The protein below binds the small molecule below.
Small molecule (SMILES): CC(=O)N[C@H]1[C@H](O[C@H]2[C@H](O)[C@@H](NC(C)=O)CO[C@@H]2CO)O[C@H](CO)[C@@H](O)[C@@H]1O

Sequence of chain 1.C:
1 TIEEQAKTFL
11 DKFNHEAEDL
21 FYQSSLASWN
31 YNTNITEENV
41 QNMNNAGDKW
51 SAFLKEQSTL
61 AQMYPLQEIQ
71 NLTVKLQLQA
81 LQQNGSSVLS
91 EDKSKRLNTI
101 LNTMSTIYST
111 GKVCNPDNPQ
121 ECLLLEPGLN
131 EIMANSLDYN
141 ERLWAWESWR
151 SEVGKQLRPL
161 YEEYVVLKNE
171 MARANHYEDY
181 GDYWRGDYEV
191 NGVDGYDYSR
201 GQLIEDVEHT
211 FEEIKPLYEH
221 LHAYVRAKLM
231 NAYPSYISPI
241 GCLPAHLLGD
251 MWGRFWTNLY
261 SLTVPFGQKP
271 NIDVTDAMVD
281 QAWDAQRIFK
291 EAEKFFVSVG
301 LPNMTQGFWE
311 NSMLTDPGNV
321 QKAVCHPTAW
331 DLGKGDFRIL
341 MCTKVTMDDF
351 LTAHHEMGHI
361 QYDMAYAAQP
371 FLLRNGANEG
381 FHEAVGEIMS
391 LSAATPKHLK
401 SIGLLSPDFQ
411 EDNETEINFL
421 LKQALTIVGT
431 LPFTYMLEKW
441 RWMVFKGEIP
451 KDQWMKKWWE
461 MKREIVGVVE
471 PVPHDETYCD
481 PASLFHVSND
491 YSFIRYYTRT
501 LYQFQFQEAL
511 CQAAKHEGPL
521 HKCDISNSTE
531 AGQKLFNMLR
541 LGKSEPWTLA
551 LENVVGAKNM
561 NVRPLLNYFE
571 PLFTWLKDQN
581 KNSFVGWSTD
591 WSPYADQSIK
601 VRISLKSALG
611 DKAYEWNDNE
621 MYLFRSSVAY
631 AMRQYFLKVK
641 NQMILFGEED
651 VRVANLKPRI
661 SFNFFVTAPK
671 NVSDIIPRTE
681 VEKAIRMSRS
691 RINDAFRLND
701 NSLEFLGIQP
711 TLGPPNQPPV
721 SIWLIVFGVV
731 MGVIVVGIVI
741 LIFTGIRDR

Binding-site contacts:
Ligand atom C7 contacts residue ASN413 of chain 1.C at 3.9 Å.
Ligand atom N2 contacts residue ASN413 of chain 1.C at 2.8 Å (h-bond).
Ligand atom C3 contacts residue ASN413 of chain 1.C at 3.7 Å.
Ligand atom C8 contacts residue TRP575 of chain 1.C at 3.5 Å (hydrophobic).
Ligand atom C8 contacts residue PHE266 of chain 1.C at 4.2 Å (hydrophobic).
Ligand atom C4 contacts residue ASN413 of chain 1.C at 4.2 Å.
Ligand atom O5 contacts residue ASN413 of chain 1.C at 2.4 Å (h-bond).
Ligand atom C5 contacts residue ASN413 of chain 1.C at 3.6 Å.
Ligand atom C2 contacts residue ASN413 of chain 1.C at 2.4 Å.
Ligand atom C1 contacts residue ASN413 of chain 1.C at 1.4 Å.